Sequence of chain 1.A:
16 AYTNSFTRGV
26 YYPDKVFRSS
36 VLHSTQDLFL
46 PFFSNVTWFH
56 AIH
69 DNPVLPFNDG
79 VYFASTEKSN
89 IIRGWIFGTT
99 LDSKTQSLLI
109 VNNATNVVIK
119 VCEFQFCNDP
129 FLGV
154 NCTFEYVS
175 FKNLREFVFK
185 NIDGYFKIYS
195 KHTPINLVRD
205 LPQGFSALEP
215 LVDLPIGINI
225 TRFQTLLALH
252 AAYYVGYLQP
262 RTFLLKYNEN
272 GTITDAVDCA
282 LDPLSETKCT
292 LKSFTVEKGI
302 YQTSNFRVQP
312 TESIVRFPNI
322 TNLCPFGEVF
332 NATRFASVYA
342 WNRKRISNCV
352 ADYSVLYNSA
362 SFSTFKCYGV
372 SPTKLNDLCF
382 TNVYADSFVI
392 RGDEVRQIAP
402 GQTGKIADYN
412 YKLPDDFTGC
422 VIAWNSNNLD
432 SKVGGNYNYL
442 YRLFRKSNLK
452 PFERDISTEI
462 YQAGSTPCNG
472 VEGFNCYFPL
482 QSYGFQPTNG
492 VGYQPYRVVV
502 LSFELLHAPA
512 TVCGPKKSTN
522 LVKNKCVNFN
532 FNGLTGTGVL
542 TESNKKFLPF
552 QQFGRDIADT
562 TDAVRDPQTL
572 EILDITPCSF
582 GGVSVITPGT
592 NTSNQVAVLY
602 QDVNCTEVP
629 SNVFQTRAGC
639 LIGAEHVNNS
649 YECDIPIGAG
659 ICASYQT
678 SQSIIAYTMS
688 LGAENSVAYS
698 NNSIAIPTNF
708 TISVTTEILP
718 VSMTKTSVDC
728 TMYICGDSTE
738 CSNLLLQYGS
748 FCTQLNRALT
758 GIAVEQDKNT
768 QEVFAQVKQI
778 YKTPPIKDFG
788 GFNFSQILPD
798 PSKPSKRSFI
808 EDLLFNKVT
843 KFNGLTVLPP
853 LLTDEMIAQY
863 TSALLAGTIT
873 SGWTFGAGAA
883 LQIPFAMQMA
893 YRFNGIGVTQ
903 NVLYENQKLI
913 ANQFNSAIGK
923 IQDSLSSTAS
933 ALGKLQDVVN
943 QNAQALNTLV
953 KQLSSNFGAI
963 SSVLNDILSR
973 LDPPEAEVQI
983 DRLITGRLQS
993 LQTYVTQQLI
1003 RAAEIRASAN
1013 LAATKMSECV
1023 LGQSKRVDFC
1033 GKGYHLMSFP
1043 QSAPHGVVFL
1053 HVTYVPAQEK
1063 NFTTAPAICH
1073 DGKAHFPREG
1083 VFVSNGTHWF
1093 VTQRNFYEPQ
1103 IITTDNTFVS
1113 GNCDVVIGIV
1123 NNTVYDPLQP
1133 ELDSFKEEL

Binding-site contacts:
Ligand atom N2 contacts residue GLN569 of chain 1.A at 3.6 Å.
Ligand atom C8 contacts residue PRO319 of chain 1.A at 3.6 Å (hydrophobic).
Ligand atom N2 contacts residue PRO568 of chain 1.A at 4.0 Å.
Ligand atom C1 contacts residue GLN569 of chain 1.A at 4.0 Å.
Ligand atom C1 contacts residue ASN320 of chain 1.A at 1.4 Å.
Ligand atom C7 contacts residue PRO568 of chain 1.A at 4.2 Å (hydrophobic).
Ligand atom C8 contacts residue PRO568 of chain 1.A at 3.4 Å (hydrophobic).
Ligand atom O5 contacts residue ASN320 of chain 1.A at 2.4 Å (h-bond).
Ligand atom C3 contacts residue GLN569 of chain 1.A at 3.6 Å.
Ligand atom O3 contacts residue GLN569 of chain 1.A at 4.4 Å.
Ligand atom C2 contacts residue ASN320 of chain 1.A at 2.5 Å.
Ligand atom C2 contacts residue GLN569 of chain 1.A at 3.9 Å.
Ligand atom C7 contacts residue ASN320 of chain 1.A at 4.0 Å.
Ligand atom C5 contacts residue ASN320 of chain 1.A at 3.7 Å.
Ligand atom C3 contacts residue ASN320 of chain 1.A at 3.9 Å.
Ligand atom C4 contacts residue ASN320 of chain 1.A at 4.3 Å.
Ligand atom N2 contacts residue ASN320 of chain 1.A at 3.0 Å (h-bond).

A small-molecule ligand and the protein it binds are described below.
Small molecule (SMILES): CC(=O)N[C@@H]1[C@@H](O)[C@H](O)[C@@H](CO)O[C@H]1O